Binding-site contacts:
Ligand atom C1 contacts residue LYS131 of chain 1.C at 3.7 Å.
Ligand atom O6 contacts residue LYS131 of chain 1.C at 2.9 Å (salt-bridge).
Ligand atom C7 contacts residue LYS133 of chain 1.C at 4.1 Å.
Ligand atom C8 contacts residue SER120 of chain 1.C at 3.4 Å.
Ligand atom C8 contacts residue LYS133 of chain 1.C at 4.0 Å.
Ligand atom N2 contacts residue ASN122 of chain 1.C at 3.1 Å (h-bond).
Ligand atom O7 contacts residue ASN122 of chain 1.C at 4.0 Å.
Ligand atom C7 contacts residue ASN122 of chain 1.C at 3.8 Å.
Ligand atom C8 contacts residue PHE121 of chain 1.C at 3.7 Å (hydrophobic).
Ligand atom C6 contacts residue LYS131 of chain 1.C at 3.3 Å.
Ligand atom C3 contacts residue ASN122 of chain 1.C at 3.9 Å.
Ligand atom C4 contacts residue ASN122 of chain 1.C at 4.3 Å.
Ligand atom C7 contacts residue PHE121 of chain 1.C at 4.5 Å (hydrophobic).
Ligand atom C1 contacts residue ASN122 of chain 1.C at 1.5 Å.
Ligand atom C5 contacts residue ASN122 of chain 1.C at 3.6 Å.
Ligand atom C8 contacts residue GLN100 of chain 1.C at 3.8 Å.
Ligand atom C2 contacts residue ASN122 of chain 1.C at 2.6 Å.
Ligand atom O5 contacts residue ASN122 of chain 1.C at 2.3 Å (h-bond).
Ligand atom O5 contacts residue LYS131 of chain 1.C at 2.8 Å (salt-bridge).
Ligand atom O7 contacts residue LYS133 of chain 1.C at 3.3 Å.
Ligand atom C5 contacts residue LYS131 of chain 1.C at 3.6 Å.

Sequence of chain 1.C:
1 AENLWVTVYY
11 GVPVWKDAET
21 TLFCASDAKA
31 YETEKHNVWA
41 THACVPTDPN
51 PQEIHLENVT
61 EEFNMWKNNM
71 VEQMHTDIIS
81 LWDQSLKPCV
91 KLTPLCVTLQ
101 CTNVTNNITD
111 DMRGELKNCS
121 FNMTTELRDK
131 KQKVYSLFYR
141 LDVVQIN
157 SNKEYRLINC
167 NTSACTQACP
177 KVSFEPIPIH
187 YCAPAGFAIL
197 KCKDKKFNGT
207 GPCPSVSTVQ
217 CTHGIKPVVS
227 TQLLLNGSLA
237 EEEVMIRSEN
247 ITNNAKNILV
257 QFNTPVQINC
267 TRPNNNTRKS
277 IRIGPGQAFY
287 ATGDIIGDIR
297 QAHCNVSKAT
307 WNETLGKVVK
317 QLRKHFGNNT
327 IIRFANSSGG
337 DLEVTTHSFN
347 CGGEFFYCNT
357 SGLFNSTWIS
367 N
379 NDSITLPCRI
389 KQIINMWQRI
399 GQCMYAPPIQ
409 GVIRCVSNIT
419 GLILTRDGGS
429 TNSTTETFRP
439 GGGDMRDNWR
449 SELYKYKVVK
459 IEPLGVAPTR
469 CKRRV

This small molecule binds to this protein.
Small molecule (SMILES): CC(=O)N[C@H]1[C@H](O[C@H]2[C@H](O)[C@@H](NC(C)=O)CO[C@@H]2CO)O[C@H](CO)[C@@H](O)[C@@H]1O